A small-molecule ligand and the protein it binds are described below.
Small molecule (SMILES): O=c1[nH]c2cc3no[n+]([O-])c3cc2[nH]c1=O

Sequence of chain 1.B:
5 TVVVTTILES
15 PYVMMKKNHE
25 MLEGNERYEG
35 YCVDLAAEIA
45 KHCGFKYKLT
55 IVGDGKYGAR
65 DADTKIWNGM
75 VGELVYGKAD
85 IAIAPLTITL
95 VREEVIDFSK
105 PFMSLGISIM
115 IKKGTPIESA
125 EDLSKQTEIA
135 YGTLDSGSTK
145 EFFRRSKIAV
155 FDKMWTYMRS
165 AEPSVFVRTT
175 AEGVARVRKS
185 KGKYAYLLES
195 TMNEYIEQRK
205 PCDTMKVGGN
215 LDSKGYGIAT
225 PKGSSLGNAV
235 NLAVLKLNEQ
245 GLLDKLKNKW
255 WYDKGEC

Binding-site contacts:
Ligand atom CAK contacts residue THR91 of chain 1.B at 3.4 Å.
Ligand atom CAK contacts residue PRO89 of chain 1.B at 3.6 Å (hydrophobic).
Ligand atom OAC contacts residue THR195 of chain 1.B at 3.8 Å.
Ligand atom OAI contacts residue MET196 of chain 1.B at 3.2 Å.
Ligand atom OAC contacts residue TYR220 of chain 1.B at 3.0 Å (h-bond).
Ligand atom OAA contacts residue TYR61 of chain 1.B at 3.7 Å.
Ligand atom CAE contacts residue TYR220 of chain 1.B at 3.4 Å (hydrophobic).
Ligand atom OAB contacts residue PRO89 of chain 1.B at 3.6 Å.
Ligand atom NAF contacts residue GLU193 of chain 1.B at 3.3 Å (salt-bridge).
Ligand atom OAB contacts residue THR91 of chain 1.B at 2.9 Å (h-bond).
Ligand atom CAN contacts residue GLU193 of chain 1.B at 2.8 Å.
Ligand atom OAB contacts residue TYR61 of chain 1.B at 3.5 Å.
Ligand atom NAH contacts residue THR91 of chain 1.B at 3.4 Å (h-bond).
Ligand atom OAB contacts residue ARG96 of chain 1.B at 2.8 Å (salt-bridge).
Ligand atom NAG contacts residue TYR61 of chain 1.B at 3.5 Å.
Ligand atom CAE contacts residue TYR61 of chain 1.B at 3.5 Å (hydrophobic).
Ligand atom NAG contacts residue GLU193 of chain 1.B at 3.7 Å.
Ligand atom CAN contacts residue TYR61 of chain 1.B at 3.4 Å (hydrophobic).
Ligand atom CAN contacts residue PRO89 of chain 1.B at 3.4 Å (hydrophobic).
Ligand atom CAM contacts residue TYR61 of chain 1.B at 3.5 Å (hydrophobic).
Ligand atom NAH contacts residue PRO89 of chain 1.B at 2.6 Å (h-bond).
Ligand atom CAK contacts residue TYR61 of chain 1.B at 3.3 Å (hydrophobic).
Ligand atom CAM contacts residue GLU193 of chain 1.B at 2.7 Å.
Ligand atom NAP contacts residue TYR220 of chain 1.B at 3.4 Å (h-bond).
Ligand atom OAB contacts residue LEU90 of chain 1.B at 3.5 Å.
Ligand atom NAH contacts residue GLU193 of chain 1.B at 3.9 Å.
Ligand atom CAD contacts residue GLU193 of chain 1.B at 2.5 Å.
Ligand atom CAO contacts residue GLU193 of chain 1.B at 2.6 Å.
Ligand atom CAJ contacts residue TYR61 of chain 1.B at 3.5 Å (hydrophobic).
Ligand atom CAJ contacts residue ARG96 of chain 1.B at 3.9 Å.
Ligand atom CAE contacts residue GLU193 of chain 1.B at 2.8 Å.
Ligand atom OAA contacts residue ARG96 of chain 1.B at 3.0 Å (salt-bridge).
Ligand atom CAO contacts residue TYR220 of chain 1.B at 3.5 Å (hydrophobic).
Ligand atom CAL contacts residue GLU193 of chain 1.B at 2.5 Å.
Ligand atom CAE contacts residue PRO89 of chain 1.B at 3.3 Å (hydrophobic).
Ligand atom CAK contacts residue ARG96 of chain 1.B at 3.7 Å.
Ligand atom OAC contacts residue TYR16 of chain 1.B at 3.3 Å.
Ligand atom NAP contacts residue GLU193 of chain 1.B at 3.5 Å (salt-bridge).
Ligand atom CAO contacts residue TYR61 of chain 1.B at 3.8 Å (hydrophobic).
Ligand atom NAH contacts residue TYR61 of chain 1.B at 3.4 Å.